A protein and the small-molecule ligand that binds it are described below.
Small molecule (SMILES): NCC(=O)N[C@@H]1O[C@H](COP(=O)([O-])[O-])[C@@H](O)[C@H]1O

Sequence of chain 1.B:
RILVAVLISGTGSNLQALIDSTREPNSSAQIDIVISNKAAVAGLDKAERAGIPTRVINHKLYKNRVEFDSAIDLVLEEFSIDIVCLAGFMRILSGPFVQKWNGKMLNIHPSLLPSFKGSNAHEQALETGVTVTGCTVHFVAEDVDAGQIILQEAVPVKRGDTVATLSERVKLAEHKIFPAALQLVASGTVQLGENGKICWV

Binding-site contacts:
Ligand atom C1 contacts residue GLU184 of chain 1.B at 3.2 Å.
Ligand atom C21 contacts residue MET100 of chain 1.B at 3.7 Å (hydrophobic).
Ligand atom O8 contacts residue GLU184 of chain 1.B at 2.4 Å (salt-bridge).
Ligand atom O12 contacts residue ASN24 of chain 1.B at 3.7 Å.
Ligand atom O18 contacts residue SER23 of chain 1.B at 3.9 Å.
Ligand atom O17 contacts residue LYS181 of chain 1.B at 3.3 Å (salt-bridge).
Ligand atom O22 contacts residue MET100 of chain 1.B at 3.8 Å.
Ligand atom O4 contacts residue GLY98 of chain 1.B at 4.0 Å.
Ligand atom O18 contacts residue GLY22 of chain 1.B at 3.0 Å (h-bond).
Ligand atom O17 contacts residue GLY22 of chain 1.B at 3.9 Å.
Ligand atom O6 contacts residue GLU184 of chain 1.B at 2.9 Å (salt-bridge).
Ligand atom P15 contacts residue SER23 of chain 1.B at 3.6 Å.
Ligand atom C2 contacts residue GLU184 of chain 1.B at 3.2 Å.
Ligand atom C10 contacts residue GLY98 of chain 1.B at 3.6 Å.
Ligand atom N19 contacts residue ILE118 of chain 1.B at 3.8 Å.
Ligand atom P15 contacts residue GLY22 of chain 1.B at 3.8 Å.
Ligand atom C1 contacts residue LYS181 of chain 1.B at 3.4 Å.
Ligand atom C1 contacts residue ASN24 of chain 1.B at 3.5 Å.
Ligand atom P15 contacts residue LYS181 of chain 1.B at 3.6 Å.
Ligand atom N19 contacts residue PRO120 of chain 1.B at 3.8 Å.
Ligand atom O4 contacts residue MET100 of chain 1.B at 3.2 Å.
Ligand atom C5 contacts residue LYS181 of chain 1.B at 3.4 Å.
Ligand atom C10 contacts residue LYS181 of chain 1.B at 3.5 Å.
Ligand atom O17 contacts residue SER23 of chain 1.B at 2.6 Å (h-bond).
Ligand atom O22 contacts residue PRO120 of chain 1.B at 3.7 Å.
Ligand atom O6 contacts residue ASN24 of chain 1.B at 4.0 Å.
Ligand atom O16 contacts residue SER23 of chain 1.B at 3.5 Å (h-bond).
Ligand atom O12 contacts residue LYS181 of chain 1.B at 2.8 Å (salt-bridge).
Ligand atom N24 contacts residue MET100 of chain 1.B at 3.2 Å (h-bond).
Ligand atom O17 contacts residue THR21 of chain 1.B at 3.8 Å.
Ligand atom O16 contacts residue ASN24 of chain 1.B at 2.9 Å (h-bond).
Ligand atom P15 contacts residue ASN24 of chain 1.B at 4.0 Å.
Ligand atom O18 contacts residue THR21 of chain 1.B at 3.6 Å (h-bond).
Ligand atom C21 contacts residue PRO120 of chain 1.B at 3.8 Å (hydrophobic).
Ligand atom O8 contacts residue PRO120 of chain 1.B at 3.5 Å.
Ligand atom O6 contacts residue LYS181 of chain 1.B at 2.9 Å (salt-bridge).
Ligand atom C3 contacts residue PRO120 of chain 1.B at 3.8 Å (hydrophobic).
Ligand atom O17 contacts residue ASN24 of chain 1.B at 3.9 Å.
Ligand atom N19 contacts residue MET100 of chain 1.B at 3.8 Å.
Ligand atom O8 contacts residue ILE118 of chain 1.B at 3.7 Å.